Sequence of chain 1.A:
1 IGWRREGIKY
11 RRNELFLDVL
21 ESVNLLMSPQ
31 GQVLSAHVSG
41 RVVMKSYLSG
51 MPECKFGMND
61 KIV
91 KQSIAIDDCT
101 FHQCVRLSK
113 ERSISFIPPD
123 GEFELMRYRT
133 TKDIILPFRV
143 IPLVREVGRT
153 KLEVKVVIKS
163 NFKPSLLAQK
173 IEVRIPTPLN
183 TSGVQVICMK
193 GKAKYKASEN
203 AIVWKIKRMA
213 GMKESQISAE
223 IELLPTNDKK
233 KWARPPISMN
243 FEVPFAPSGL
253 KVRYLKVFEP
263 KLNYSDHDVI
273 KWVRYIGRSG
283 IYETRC

This protein binds this small molecule.
Small molecule (SMILES): CC[C@H](C)[C@H](NC(=O)[C@H](CO)NC(=O)[C@H](CCCCN)NC(=O)[C@H](Cc1ccc(O)cc1)NC(=O)[C@@H](N)CCC(N)=O)C(=O)N[C@H](C=O)CC(C)C

Binding-site contacts:
Ligand atom CZ contacts residue ASP18 of chain 1.A at 3.1 Å.
Ligand atom CE1 contacts residue ARG276 of chain 1.A at 3.6 Å.
Ligand atom CD1 contacts residue TRP274 of chain 1.A at 3.7 Å (hydrophobic).
Ligand atom NE2 contacts residue ARG276 of chain 1.A at 3.3 Å (salt-bridge).
Ligand atom CA contacts residue VAL275 of chain 1.A at 3.9 Å (hydrophobic).
Ligand atom N contacts residue LYS273 of chain 1.A at 3.4 Å (salt-bridge).
Ligand atom OH contacts residue ASP18 of chain 1.A at 2.4 Å (salt-bridge).
Ligand atom CE1 contacts residue ASP18 of chain 1.A at 3.3 Å.
Ligand atom O contacts residue VAL275 of chain 1.A at 2.8 Å (h-bond).
Ligand atom N contacts residue VAL275 of chain 1.A at 2.9 Å (h-bond).
Ligand atom OH contacts residue LYS45 of chain 1.A at 3.2 Å (salt-bridge).
Ligand atom OH contacts residue PHE16 of chain 1.A at 3.9 Å.
Ligand atom C contacts residue TRP274 of chain 1.A at 3.5 Å (hydrophobic).
Ligand atom OH contacts residue ARG276 of chain 1.A at 3.1 Å (salt-bridge).
Ligand atom CD1 contacts residue VAL275 of chain 1.A at 3.7 Å (hydrophobic).
Ligand atom O contacts residue ARG276 of chain 1.A at 3.4 Å.
Ligand atom CE1 contacts residue LEU17 of chain 1.A at 3.6 Å (hydrophobic).
Ligand atom CD1 contacts residue ARG276 of chain 1.A at 3.8 Å.
Ligand atom CZ contacts residue PHE16 of chain 1.A at 3.9 Å (hydrophobic).
Ligand atom CE2 contacts residue PHE16 of chain 1.A at 3.9 Å (hydrophobic).
Ligand atom OG contacts residue TRP274 of chain 1.A at 3.7 Å.
Ligand atom C contacts residue LYS273 of chain 1.A at 4.0 Å.
Ligand atom O contacts residue VAL275 of chain 1.A at 3.9 Å.
Ligand atom CZ contacts residue ARG276 of chain 1.A at 3.3 Å.
Ligand atom CD contacts residue ARG276 of chain 1.A at 3.6 Å.
Ligand atom CD1 contacts residue LEU17 of chain 1.A at 3.8 Å (hydrophobic).
Ligand atom N contacts residue TRP274 of chain 1.A at 3.7 Å.
Ligand atom CA contacts residue VAL275 of chain 1.A at 3.5 Å (hydrophobic).
Ligand atom OG contacts residue LYS273 of chain 1.A at 3.9 Å.
Ligand atom CE2 contacts residue ARG276 of chain 1.A at 3.7 Å.
Ligand atom CE1 contacts residue PHE16 of chain 1.A at 3.7 Å (hydrophobic).
Ligand atom OE1 contacts residue ARG276 of chain 1.A at 3.4 Å (salt-bridge).
Ligand atom C contacts residue ARG276 of chain 1.A at 4.0 Å.
Ligand atom CG1 contacts residue TRP274 of chain 1.A at 3.9 Å (hydrophobic).
Ligand atom C contacts residue VAL275 of chain 1.A at 3.6 Å (hydrophobic).
Ligand atom CB contacts residue LYS273 of chain 1.A at 4.0 Å.
Ligand atom CG1 contacts residue VAL275 of chain 1.A at 3.6 Å (hydrophobic).
Ligand atom C contacts residue VAL275 of chain 1.A at 4.0 Å (hydrophobic).
Ligand atom CA contacts residue LYS273 of chain 1.A at 3.4 Å.
Ligand atom O contacts residue TRP274 of chain 1.A at 3.3 Å.